The protein below binds the small molecule below.
Small molecule (SMILES): CC(=O)N[C@H]1[C@H](O[C@H]2[C@H](O)[C@@H](NC(C)=O)CO[C@@H]2CO[C@@H]2O[C@@H](C)[C@@H](O)[C@@H](O)[C@@H]2O)O[C@H](CO)[C@@H](O)[C@@H]1O

Sequence of chain 1.A:
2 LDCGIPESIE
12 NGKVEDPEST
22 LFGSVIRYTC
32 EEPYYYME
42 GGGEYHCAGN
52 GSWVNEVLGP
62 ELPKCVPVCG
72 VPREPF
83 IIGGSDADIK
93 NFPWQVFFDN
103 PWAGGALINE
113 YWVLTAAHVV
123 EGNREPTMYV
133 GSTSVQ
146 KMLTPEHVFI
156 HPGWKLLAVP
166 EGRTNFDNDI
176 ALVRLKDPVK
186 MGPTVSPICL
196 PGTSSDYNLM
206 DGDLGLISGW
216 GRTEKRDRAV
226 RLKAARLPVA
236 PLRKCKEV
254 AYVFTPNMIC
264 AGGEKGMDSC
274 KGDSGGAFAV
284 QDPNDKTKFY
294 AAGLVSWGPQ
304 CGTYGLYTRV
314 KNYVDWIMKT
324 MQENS

Binding-site contacts:
Ligand atom C2 contacts residue ALA49 of chain 1.A at 4.4 Å (hydrophobic).
Ligand atom C3 contacts residue PRO61 of chain 1.A at 4.3 Å (hydrophobic).
Ligand atom C4 contacts residue ASN51 of chain 1.A at 4.3 Å.
Ligand atom O6 contacts residue VAL55 of chain 1.A at 4.0 Å.
Ligand atom O7 contacts residue GLY60 of chain 1.A at 3.3 Å.
Ligand atom O4 contacts residue PRO61 of chain 1.A at 3.6 Å.
Ligand atom C4 contacts residue PRO61 of chain 1.A at 4.3 Å (hydrophobic).
Ligand atom C7 contacts residue ASN51 of chain 1.A at 3.3 Å.
Ligand atom O5 contacts residue PRO61 of chain 1.A at 3.4 Å.
Ligand atom O2 contacts residue ASN51 of chain 1.A at 3.8 Å.
Ligand atom O5 contacts residue VAL55 of chain 1.A at 4.5 Å.
Ligand atom N2 contacts residue ASN51 of chain 1.A at 2.8 Å (h-bond).
Ligand atom C4 contacts residue HIS47 of chain 1.A at 4.1 Å.
Ligand atom O3 contacts residue PRO61 of chain 1.A at 4.0 Å.
Ligand atom C3 contacts residue HIS47 of chain 1.A at 3.8 Å.
Ligand atom C3 contacts residue ASN51 of chain 1.A at 3.6 Å.
Ligand atom O3 contacts residue HIS47 of chain 1.A at 2.8 Å (h-bond).
Ligand atom C1 contacts residue ASN51 of chain 1.A at 1.4 Å.
Ligand atom N2 contacts residue SER53 of chain 1.A at 2.9 Å (h-bond).
Ligand atom C5 contacts residue ASN51 of chain 1.A at 3.7 Å.
Ligand atom O3 contacts residue ALA49 of chain 1.A at 3.5 Å.
Ligand atom C8 contacts residue SER53 of chain 1.A at 3.5 Å.
Ligand atom O7 contacts residue ASN56 of chain 1.A at 4.5 Å.
Ligand atom C1 contacts residue PRO61 of chain 1.A at 4.0 Å (hydrophobic).
Ligand atom O7 contacts residue VAL55 of chain 1.A at 4.3 Å.
Ligand atom O5 contacts residue ASN51 of chain 1.A at 2.3 Å (h-bond).
Ligand atom O6 contacts residue PRO61 of chain 1.A at 4.1 Å.
Ligand atom C3 contacts residue ALA49 of chain 1.A at 3.9 Å (hydrophobic).
Ligand atom O2 contacts residue ALA49 of chain 1.A at 3.4 Å.
Ligand atom O7 contacts residue ASN51 of chain 1.A at 3.6 Å (h-bond).
Ligand atom C2 contacts residue SER53 of chain 1.A at 3.9 Å.
Ligand atom C1 contacts residue SER53 of chain 1.A at 4.4 Å.
Ligand atom C2 contacts residue ASN51 of chain 1.A at 2.4 Å.
Ligand atom C3 contacts residue SER53 of chain 1.A at 4.4 Å.
Ligand atom C8 contacts residue ASN51 of chain 1.A at 4.0 Å.
Ligand atom C2 contacts residue PRO61 of chain 1.A at 4.1 Å (hydrophobic).
Ligand atom C7 contacts residue SER53 of chain 1.A at 3.5 Å.
Ligand atom C5 contacts residue VAL55 of chain 1.A at 4.1 Å (hydrophobic).
Ligand atom O6 contacts residue ASN51 of chain 1.A at 4.5 Å.